A small-molecule ligand and the protein it binds are described below.
Small molecule (SMILES): Cc1cc(CCCOc2c(C)cc(-c3coc(C)n3)cc2C)on1

Sequence of chain 40.A:
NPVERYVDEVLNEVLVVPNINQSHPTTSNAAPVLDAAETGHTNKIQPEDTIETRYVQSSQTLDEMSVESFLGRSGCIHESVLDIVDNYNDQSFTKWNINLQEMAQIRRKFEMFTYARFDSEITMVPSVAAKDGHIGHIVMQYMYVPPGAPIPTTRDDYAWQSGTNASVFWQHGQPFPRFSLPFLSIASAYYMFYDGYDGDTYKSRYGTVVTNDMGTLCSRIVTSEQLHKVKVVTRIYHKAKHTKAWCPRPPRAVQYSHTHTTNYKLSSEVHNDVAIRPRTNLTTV

Binding-site contacts:
Ligand atom O1B contacts residue ILE98 of chain 40.A at 2.9 Å.
Ligand atom CM4 contacts residue PHE179 of chain 40.A at 3.9 Å (hydrophobic).
Ligand atom C2A contacts residue PHE179 of chain 40.A at 3.4 Å (hydrophobic).
Ligand atom C4 contacts residue TYR190 of chain 40.A at 3.8 Å (hydrophobic).
Ligand atom C2B contacts residue ILE98 of chain 40.A at 3.9 Å (hydrophobic).
Ligand atom N2 contacts residue LEU100 of chain 40.A at 3.8 Å.
Ligand atom C1C contacts residue MET214 of chain 40.A at 3.7 Å (hydrophobic).
Ligand atom N2 contacts residue MET214 of chain 40.A at 3.8 Å.
Ligand atom O1 contacts residue MET214 of chain 40.A at 3.2 Å.
Ligand atom C4B contacts residue LEU181 of chain 40.A at 3.8 Å (hydrophobic).
Ligand atom C1A contacts residue PHE179 of chain 40.A at 3.5 Å (hydrophobic).
Ligand atom C2C contacts residue ILE98 of chain 40.A at 4.0 Å (hydrophobic).
Ligand atom C5B contacts residue LEU181 of chain 40.A at 3.3 Å (hydrophobic).
Ligand atom C6B contacts residue ILE98 of chain 40.A at 3.6 Å (hydrophobic).
Ligand atom O5A contacts residue PHE179 of chain 40.A at 3.7 Å.
Ligand atom C3 contacts residue LEU100 of chain 40.A at 3.9 Å (hydrophobic).
Ligand atom N3A contacts residue PHE179 of chain 40.A at 3.0 Å.
Ligand atom C1B contacts residue LEU181 of chain 40.A at 3.8 Å (hydrophobic).
Ligand atom CM4 contacts residue TYR142 of chain 40.A at 3.1 Å (hydrophobic).
Ligand atom C2A contacts residue TYR144 of chain 40.A at 3.7 Å (hydrophobic).
Ligand atom CM4 contacts residue VAL168 of chain 40.A at 3.5 Å (hydrophobic).
Ligand atom O5A contacts residue TYR144 of chain 40.A at 3.1 Å.
Ligand atom C4B contacts residue PHE179 of chain 40.A at 3.9 Å (hydrophobic).
Ligand atom CM2 contacts residue ILE236 of chain 40.A at 4.0 Å (hydrophobic).
Ligand atom N3A contacts residue LEU217 of chain 40.A at 3.4 Å.
Ligand atom O5A contacts residue ALA166 of chain 40.A at 3.9 Å.
Ligand atom C4A contacts residue PHE179 of chain 40.A at 3.3 Å (hydrophobic).
Ligand atom O1 contacts residue LEU100 of chain 40.A at 4.0 Å.
Ligand atom C5 contacts residue MET214 of chain 40.A at 3.6 Å (hydrophobic).
Ligand atom CM6 contacts residue LEU184 of chain 40.A at 3.4 Å (hydrophobic).
Ligand atom C1A contacts residue TYR144 of chain 40.A at 3.1 Å (hydrophobic).
Ligand atom C5B contacts residue TYR144 of chain 40.A at 3.6 Å (hydrophobic).
Ligand atom C4A contacts residue TYR144 of chain 40.A at 3.8 Å (hydrophobic).
Ligand atom C6B contacts residue LEU181 of chain 40.A at 3.3 Å (hydrophobic).
Ligand atom CM6 contacts residue LEU181 of chain 40.A at 3.7 Å (hydrophobic).
Ligand atom CM6 contacts residue TYR144 of chain 40.A at 3.7 Å (hydrophobic).
Ligand atom CM2 contacts residue ILE122 of chain 40.A at 3.7 Å (hydrophobic).
Ligand atom C1B contacts residue ILE98 of chain 40.A at 3.6 Å (hydrophobic).
Ligand atom CM3 contacts residue TYR190 of chain 40.A at 3.9 Å (hydrophobic).
Ligand atom C2B contacts residue ILE122 of chain 40.A at 3.9 Å (hydrophobic).

Sequence of chain 40.C:
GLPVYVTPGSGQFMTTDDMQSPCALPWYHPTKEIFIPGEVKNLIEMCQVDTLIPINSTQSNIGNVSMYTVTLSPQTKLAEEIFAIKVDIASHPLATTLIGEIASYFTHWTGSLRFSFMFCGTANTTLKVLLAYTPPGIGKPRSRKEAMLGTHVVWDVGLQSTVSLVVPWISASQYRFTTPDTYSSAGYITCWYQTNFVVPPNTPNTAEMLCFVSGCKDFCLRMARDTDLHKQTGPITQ